Sequence of chain 1.I:
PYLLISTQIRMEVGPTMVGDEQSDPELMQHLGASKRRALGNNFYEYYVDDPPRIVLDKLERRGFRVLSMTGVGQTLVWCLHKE

A protein and the small-molecule ligand that binds it are described below.
Small molecule (SMILES): N[C@@H](Cc1ccccc1)C(=O)O

Binding-site contacts:
Ligand atom O contacts residue GLN12 of chain 1.E at 3.6 Å (h-bond).
Ligand atom C contacts residue VAL76 of chain 1.E at 4.0 Å (hydrophobic).
Ligand atom CA contacts residue THR79 of chain 1.E at 3.5 Å.
Ligand atom C contacts residue GLN78 of chain 1.E at 3.7 Å.
Ligand atom CE2 contacts residue ARG14 of chain 1.I at 3.9 Å.
Ligand atom CZ contacts residue LEU80 of chain 1.I at 4.0 Å (hydrophobic).
Ligand atom CA contacts residue ILE13 of chain 1.I at 3.6 Å (hydrophobic).
Ligand atom N contacts residue ILE13 of chain 1.I at 2.8 Å (h-bond).
Ligand atom CE1 contacts residue ARG14 of chain 1.I at 3.9 Å.
Ligand atom CD1 contacts residue ILE13 of chain 1.I at 3.5 Å (hydrophobic).
Ligand atom CE1 contacts residue ILE13 of chain 1.I at 3.8 Å (hydrophobic).
Ligand atom N contacts residue GLN78 of chain 1.I at 2.8 Å (h-bond).
Ligand atom OXT contacts residue GLN78 of chain 1.I at 3.1 Å (h-bond).
Ligand atom CG contacts residue ILE13 of chain 1.I at 3.3 Å (hydrophobic).
Ligand atom OXT contacts residue GLY77 of chain 1.E at 3.9 Å.
Ligand atom CB contacts residue VAL76 of chain 1.E at 3.4 Å (hydrophobic).
Ligand atom CE2 contacts residue GLN78 of chain 1.I at 3.5 Å.
Ligand atom C contacts residue THR79 of chain 1.E at 3.5 Å.
Ligand atom CD1 contacts residue VAL76 of chain 1.E at 3.7 Å (hydrophobic).
Ligand atom CG contacts residue VAL76 of chain 1.E at 3.6 Å (hydrophobic).
Ligand atom CA contacts residue GLN78 of chain 1.I at 3.7 Å.
Ligand atom O contacts residue THR79 of chain 1.E at 2.6 Å (h-bond).
Ligand atom CD2 contacts residue ILE13 of chain 1.I at 3.5 Å (hydrophobic).
Ligand atom CE1 contacts residue MET15 of chain 1.I at 3.6 Å (hydrophobic).
Ligand atom OXT contacts residue GLN78 of chain 1.E at 3.9 Å.
Ligand atom CB contacts residue GLN78 of chain 1.I at 3.6 Å.
Ligand atom CB contacts residue ILE13 of chain 1.I at 4.0 Å (hydrophobic).
Ligand atom O contacts residue VAL76 of chain 1.E at 3.6 Å.
Ligand atom CZ contacts residue MET15 of chain 1.I at 3.7 Å (hydrophobic).
Ligand atom CE2 contacts residue ILE13 of chain 1.I at 3.4 Å (hydrophobic).
Ligand atom CZ contacts residue ARG14 of chain 1.I at 3.7 Å.
Ligand atom CD2 contacts residue GLN78 of chain 1.I at 3.5 Å.
Ligand atom CD2 contacts residue VAL76 of chain 1.E at 3.5 Å (hydrophobic).
Ligand atom O contacts residue GLN78 of chain 1.E at 3.0 Å (h-bond).
Ligand atom CE2 contacts residue GLN12 of chain 1.I at 3.9 Å.
Ligand atom C contacts residue GLN78 of chain 1.I at 3.9 Å.
Ligand atom CZ contacts residue ILE13 of chain 1.I at 3.8 Å (hydrophobic).
Ligand atom O contacts residue GLY77 of chain 1.E at 3.9 Å.
Ligand atom CB contacts residue THR79 of chain 1.E at 3.9 Å.
Ligand atom C contacts residue GLY77 of chain 1.E at 4.0 Å.

Sequence of chain 1.E:
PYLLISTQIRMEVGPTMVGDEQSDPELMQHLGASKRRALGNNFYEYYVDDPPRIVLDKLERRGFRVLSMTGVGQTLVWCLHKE